Sequence of chain 1.A:
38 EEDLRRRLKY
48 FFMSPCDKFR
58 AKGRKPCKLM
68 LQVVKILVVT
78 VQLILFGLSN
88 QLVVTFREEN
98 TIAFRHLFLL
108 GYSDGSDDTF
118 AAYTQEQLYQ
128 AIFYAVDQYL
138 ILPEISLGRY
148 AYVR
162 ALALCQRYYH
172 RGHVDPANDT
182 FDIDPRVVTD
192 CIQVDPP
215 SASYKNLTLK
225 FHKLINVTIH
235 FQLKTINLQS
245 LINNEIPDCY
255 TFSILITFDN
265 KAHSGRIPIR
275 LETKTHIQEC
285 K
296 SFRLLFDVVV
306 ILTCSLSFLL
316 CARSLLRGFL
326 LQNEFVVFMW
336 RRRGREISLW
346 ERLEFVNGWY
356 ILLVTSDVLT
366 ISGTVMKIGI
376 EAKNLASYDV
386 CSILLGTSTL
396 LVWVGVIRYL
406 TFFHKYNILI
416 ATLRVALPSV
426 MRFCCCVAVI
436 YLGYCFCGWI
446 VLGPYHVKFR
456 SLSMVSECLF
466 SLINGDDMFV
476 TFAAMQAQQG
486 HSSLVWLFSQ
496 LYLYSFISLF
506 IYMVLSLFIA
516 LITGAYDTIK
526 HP

A small-molecule ligand and the protein it binds are described below.
Small molecule (SMILES): CC(=O)N[C@H]1[C@H](O[C@H]2[C@H](O)[C@@H](NC(C)=O)CO[C@@H]2CO)O[C@H](CO)[C@@H](O)[C@@H]1O

Binding-site contacts:
Ligand atom C8 contacts residue THR232 of chain 1.A at 4.0 Å.
Ligand atom C5 contacts residue ASN230 of chain 1.A at 3.6 Å.
Ligand atom C8 contacts residue THR261 of chain 1.A at 4.0 Å.
Ligand atom C1 contacts residue ARG168 of chain 1.A at 4.0 Å.
Ligand atom O5 contacts residue ASN230 of chain 1.A at 2.3 Å (h-bond).
Ligand atom O6 contacts residue ILE229 of chain 1.A at 3.3 Å.
Ligand atom C5 contacts residue ARG168 of chain 1.A at 3.8 Å.
Ligand atom C6 contacts residue ILE229 of chain 1.A at 4.0 Å (hydrophobic).
Ligand atom C8 contacts residue LEU259 of chain 1.A at 4.2 Å (hydrophobic).
Ligand atom C5 contacts residue ILE229 of chain 1.A at 4.3 Å (hydrophobic).
Ligand atom C3 contacts residue ASN230 of chain 1.A at 3.7 Å.
Ligand atom C8 contacts residue VAL188 of chain 1.A at 3.8 Å (hydrophobic).
Ligand atom N2 contacts residue ASN230 of chain 1.A at 2.9 Å (h-bond).
Ligand atom O6 contacts residue VAL188 of chain 1.A at 3.6 Å.
Ligand atom N2 contacts residue THR232 of chain 1.A at 4.2 Å.
Ligand atom O5 contacts residue ARG168 of chain 1.A at 4.1 Å.
Ligand atom C4 contacts residue ASN230 of chain 1.A at 4.1 Å.
Ligand atom O5 contacts residue ILE229 of chain 1.A at 3.4 Å.
Ligand atom C1 contacts residue ASN230 of chain 1.A at 1.4 Å.
Ligand atom O6 contacts residue ARG168 of chain 1.A at 4.3 Å.
Ligand atom C7 contacts residue ASN230 of chain 1.A at 3.8 Å.
Ligand atom C1 contacts residue ILE229 of chain 1.A at 4.2 Å (hydrophobic).
Ligand atom O7 contacts residue ASN230 of chain 1.A at 4.2 Å.
Ligand atom C2 contacts residue ASN230 of chain 1.A at 2.4 Å.
Ligand atom C6 contacts residue VAL188 of chain 1.A at 4.5 Å (hydrophobic).